Sequence of chain 1.A:
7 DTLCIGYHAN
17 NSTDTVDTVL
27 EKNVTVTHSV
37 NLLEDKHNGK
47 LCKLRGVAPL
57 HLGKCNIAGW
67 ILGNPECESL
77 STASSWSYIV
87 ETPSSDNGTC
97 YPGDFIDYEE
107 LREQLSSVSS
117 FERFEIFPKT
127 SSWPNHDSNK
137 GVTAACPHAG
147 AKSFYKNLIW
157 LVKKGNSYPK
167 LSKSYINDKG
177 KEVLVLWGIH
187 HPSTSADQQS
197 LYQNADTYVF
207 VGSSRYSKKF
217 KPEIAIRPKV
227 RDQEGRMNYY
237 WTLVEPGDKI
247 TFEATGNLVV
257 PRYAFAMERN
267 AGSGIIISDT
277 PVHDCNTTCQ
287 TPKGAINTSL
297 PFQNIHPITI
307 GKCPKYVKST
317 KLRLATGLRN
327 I

Binding-site contacts:
Ligand atom C2 contacts residue ASN29 of chain 1.A at 2.2 Å.
Ligand atom C5 contacts residue ASP23 of chain 1.A at 3.5 Å.
Ligand atom C8 contacts residue ASN29 of chain 1.A at 4.3 Å.
Ligand atom O7 contacts residue ASN29 of chain 1.A at 3.0 Å (h-bond).
Ligand atom C6 contacts residue ASP23 of chain 1.A at 2.8 Å.
Ligand atom C1 contacts residue ASN29 of chain 1.A at 1.4 Å.
Ligand atom O6 contacts residue ASP23 of chain 1.A at 2.2 Å (salt-bridge).
Ligand atom C3 contacts residue ASN29 of chain 1.A at 3.6 Å.
Ligand atom O5 contacts residue ASP23 of chain 1.A at 3.7 Å.
Ligand atom C5 contacts residue ASN29 of chain 1.A at 3.5 Å.
Ligand atom N2 contacts residue ASN29 of chain 1.A at 2.8 Å (h-bond).
Ligand atom C7 contacts residue ASN29 of chain 1.A at 3.1 Å.
Ligand atom C4 contacts residue ASN29 of chain 1.A at 4.0 Å.
Ligand atom O5 contacts residue ASN29 of chain 1.A at 2.2 Å (h-bond).

The small molecule below binds the protein below.
Small molecule (SMILES): CC(=O)N[C@@H]1[C@@H](O)[C@H](O)[C@@H](CO)O[C@H]1O